Sequence of chain 1.A:
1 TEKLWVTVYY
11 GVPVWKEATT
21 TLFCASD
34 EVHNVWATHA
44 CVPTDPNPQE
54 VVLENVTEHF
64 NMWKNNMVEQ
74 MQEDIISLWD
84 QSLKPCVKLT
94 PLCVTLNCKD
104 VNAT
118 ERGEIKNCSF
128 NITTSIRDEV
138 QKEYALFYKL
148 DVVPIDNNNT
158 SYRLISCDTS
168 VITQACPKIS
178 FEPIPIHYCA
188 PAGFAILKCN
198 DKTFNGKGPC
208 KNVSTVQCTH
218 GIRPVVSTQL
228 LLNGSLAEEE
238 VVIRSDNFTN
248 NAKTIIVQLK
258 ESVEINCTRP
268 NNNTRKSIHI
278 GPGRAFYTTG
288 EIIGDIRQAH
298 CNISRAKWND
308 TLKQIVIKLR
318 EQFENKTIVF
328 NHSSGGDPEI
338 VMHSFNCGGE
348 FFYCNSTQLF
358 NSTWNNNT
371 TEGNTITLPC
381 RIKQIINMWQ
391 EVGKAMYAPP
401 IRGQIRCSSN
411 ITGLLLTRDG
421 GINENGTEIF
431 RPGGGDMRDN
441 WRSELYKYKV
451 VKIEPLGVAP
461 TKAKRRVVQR

The protein below binds the small molecule below.
Small molecule (SMILES): CC(=O)N[C@H]1[C@H](O[C@H]2[C@H](O)[C@@H](NC(C)=O)CO[C@@H]2CO)O[C@H](CO)[C@@H](O[C@@H]2O[C@H](CO)[C@@H](O)[C@H](O)[C@@H]2O)[C@@H]1O

Binding-site contacts:
Ligand atom C4 contacts residue ASN299 of chain 1.A at 4.1 Å.
Ligand atom C7 contacts residue HIS297 of chain 1.A at 4.4 Å.
Ligand atom C8 contacts residue ASN299 of chain 1.A at 4.4 Å.
Ligand atom N2 contacts residue HIS297 of chain 1.A at 3.2 Å (h-bond).
Ligand atom O6 contacts residue THR377 of chain 1.A at 2.9 Å (h-bond).
Ligand atom O7 contacts residue ASN299 of chain 1.A at 3.6 Å.
Ligand atom O6 contacts residue THR375 of chain 1.A at 3.9 Å.
Ligand atom C5 contacts residue THR377 of chain 1.A at 3.3 Å.
Ligand atom C5 contacts residue ASN299 of chain 1.A at 3.5 Å.
Ligand atom N2 contacts residue ASN299 of chain 1.A at 2.8 Å (h-bond).
Ligand atom C2 contacts residue ASN299 of chain 1.A at 2.4 Å.
Ligand atom O5 contacts residue THR377 of chain 1.A at 3.3 Å (h-bond).
Ligand atom O3 contacts residue HIS297 of chain 1.A at 4.2 Å.
Ligand atom C6 contacts residue THR377 of chain 1.A at 3.6 Å.
Ligand atom C8 contacts residue THR265 of chain 1.A at 3.9 Å.
Ligand atom C3 contacts residue HIS297 of chain 1.A at 3.5 Å.
Ligand atom O6 contacts residue ASN299 of chain 1.A at 4.5 Å.
Ligand atom O5 contacts residue ASN299 of chain 1.A at 2.2 Å (h-bond).
Ligand atom C1 contacts residue ASN299 of chain 1.A at 1.4 Å.
Ligand atom C1 contacts residue HIS297 of chain 1.A at 3.9 Å.
Ligand atom C7 contacts residue ASN299 of chain 1.A at 3.2 Å.
Ligand atom C6 contacts residue ASN299 of chain 1.A at 4.5 Å.
Ligand atom C1 contacts residue THR377 of chain 1.A at 3.6 Å.
Ligand atom C3 contacts residue ASN299 of chain 1.A at 3.8 Å.
Ligand atom C2 contacts residue HIS297 of chain 1.A at 3.6 Å.